Sequence of chain 1.A:
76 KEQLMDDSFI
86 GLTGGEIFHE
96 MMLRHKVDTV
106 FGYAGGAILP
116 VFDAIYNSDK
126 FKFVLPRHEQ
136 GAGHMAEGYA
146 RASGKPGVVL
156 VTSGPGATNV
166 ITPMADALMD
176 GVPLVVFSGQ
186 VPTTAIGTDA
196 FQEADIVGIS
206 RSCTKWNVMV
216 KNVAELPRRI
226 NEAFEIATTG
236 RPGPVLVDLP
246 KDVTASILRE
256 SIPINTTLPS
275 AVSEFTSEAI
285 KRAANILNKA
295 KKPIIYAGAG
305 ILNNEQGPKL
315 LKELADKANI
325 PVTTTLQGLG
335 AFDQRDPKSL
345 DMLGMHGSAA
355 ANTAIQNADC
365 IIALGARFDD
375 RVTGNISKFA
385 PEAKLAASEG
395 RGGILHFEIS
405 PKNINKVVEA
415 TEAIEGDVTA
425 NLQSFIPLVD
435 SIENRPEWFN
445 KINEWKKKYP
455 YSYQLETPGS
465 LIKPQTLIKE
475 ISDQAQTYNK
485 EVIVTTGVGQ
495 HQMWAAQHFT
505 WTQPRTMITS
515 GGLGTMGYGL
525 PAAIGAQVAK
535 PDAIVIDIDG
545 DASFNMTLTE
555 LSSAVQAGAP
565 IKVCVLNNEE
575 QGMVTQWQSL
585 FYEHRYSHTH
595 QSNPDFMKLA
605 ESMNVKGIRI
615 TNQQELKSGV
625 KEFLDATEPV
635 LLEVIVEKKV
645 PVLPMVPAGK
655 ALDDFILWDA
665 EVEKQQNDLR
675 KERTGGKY

Binding-site contacts:
Ligand atom C6 contacts residue VAL186 of chain 1.A at 3.7 Å (hydrophobic).
Ligand atom C8' contacts residue VAL578 of chain 4.A at 3.8 Å (hydrophobic).
Ligand atom C1 contacts residue PRO187 of chain 1.A at 3.8 Å (hydrophobic).
Ligand atom C4' contacts residue TRP581 of chain 4.A at 3.5 Å (hydrophobic).
Ligand atom N8 contacts residue LYS246 of chain 1.A at 3.0 Å (salt-bridge).
Ligand atom N3' contacts residue GLY111 of chain 1.A at 3.4 Å.
Ligand atom C2 contacts residue ARG375 of chain 4.A at 3.5 Å.
Ligand atom O12 contacts residue PHE196 of chain 1.A at 3.5 Å.
Ligand atom O11 contacts residue PRO187 of chain 1.A at 3.7 Å.
Ligand atom C4 contacts residue ARG375 of chain 4.A at 3.5 Å.
Ligand atom N10 contacts residue TRP581 of chain 4.A at 3.3 Å.
Ligand atom C8' contacts residue TRP581 of chain 4.A at 3.6 Å (hydrophobic).
Ligand atom C2' contacts residue TRP581 of chain 4.A at 3.3 Å (hydrophobic).
Ligand atom C5 contacts residue ASP374 of chain 4.A at 3.4 Å.
Ligand atom C5' contacts residue TRP581 of chain 4.A at 3.4 Å (hydrophobic).
Ligand atom O9 contacts residue ARG375 of chain 4.A at 3.0 Å (salt-bridge).
Ligand atom C5 contacts residue ALA195 of chain 1.A at 3.8 Å (hydrophobic).
Ligand atom C6' contacts residue TRP581 of chain 4.A at 3.6 Å (hydrophobic).
Ligand atom O9 contacts residue TRP581 of chain 4.A at 3.3 Å.
Ligand atom C7' contacts residue ARG375 of chain 4.A at 3.4 Å.
Ligand atom C6' contacts residue ARG375 of chain 4.A at 3.8 Å.
Ligand atom S7 contacts residue LYS246 of chain 1.A at 3.6 Å.
Ligand atom C5 contacts residue ARG375 of chain 4.A at 3.6 Å.
Ligand atom C7' contacts residue PHE196 of chain 1.A at 3.8 Å (hydrophobic).
Ligand atom O7A contacts residue PRO187 of chain 1.A at 3.1 Å.
Ligand atom C6 contacts residue ARG375 of chain 4.A at 3.7 Å.
Ligand atom N3' contacts residue TRP581 of chain 4.A at 3.5 Å.
Ligand atom C13 contacts residue ALA112 of chain 1.A at 3.6 Å (hydrophobic).
Ligand atom C6 contacts residue PHE196 of chain 1.A at 3.5 Å (hydrophobic).
Ligand atom C1 contacts residue ARG375 of chain 4.A at 3.6 Å.
Ligand atom O7B contacts residue ALA652 of chain 4.A at 3.3 Å.
Ligand atom N1' contacts residue ARG375 of chain 4.A at 3.2 Å (salt-bridge).
Ligand atom C13 contacts residue GLN197 of chain 1.A at 3.8 Å.
Ligand atom C8' contacts residue MET577 of chain 4.A at 3.5 Å (hydrophobic).
Ligand atom C9 contacts residue TRP581 of chain 4.A at 3.3 Å (hydrophobic).
Ligand atom C2 contacts residue PRO187 of chain 1.A at 3.7 Å (hydrophobic).
Ligand atom O7A contacts residue LYS246 of chain 1.A at 3.2 Å.
Ligand atom C3 contacts residue ARG375 of chain 4.A at 3.5 Å.
Ligand atom C5' contacts residue MET577 of chain 4.A at 3.6 Å (hydrophobic).
Ligand atom N1' contacts residue TRP581 of chain 4.A at 3.3 Å.

Sequence of chain 4.A:
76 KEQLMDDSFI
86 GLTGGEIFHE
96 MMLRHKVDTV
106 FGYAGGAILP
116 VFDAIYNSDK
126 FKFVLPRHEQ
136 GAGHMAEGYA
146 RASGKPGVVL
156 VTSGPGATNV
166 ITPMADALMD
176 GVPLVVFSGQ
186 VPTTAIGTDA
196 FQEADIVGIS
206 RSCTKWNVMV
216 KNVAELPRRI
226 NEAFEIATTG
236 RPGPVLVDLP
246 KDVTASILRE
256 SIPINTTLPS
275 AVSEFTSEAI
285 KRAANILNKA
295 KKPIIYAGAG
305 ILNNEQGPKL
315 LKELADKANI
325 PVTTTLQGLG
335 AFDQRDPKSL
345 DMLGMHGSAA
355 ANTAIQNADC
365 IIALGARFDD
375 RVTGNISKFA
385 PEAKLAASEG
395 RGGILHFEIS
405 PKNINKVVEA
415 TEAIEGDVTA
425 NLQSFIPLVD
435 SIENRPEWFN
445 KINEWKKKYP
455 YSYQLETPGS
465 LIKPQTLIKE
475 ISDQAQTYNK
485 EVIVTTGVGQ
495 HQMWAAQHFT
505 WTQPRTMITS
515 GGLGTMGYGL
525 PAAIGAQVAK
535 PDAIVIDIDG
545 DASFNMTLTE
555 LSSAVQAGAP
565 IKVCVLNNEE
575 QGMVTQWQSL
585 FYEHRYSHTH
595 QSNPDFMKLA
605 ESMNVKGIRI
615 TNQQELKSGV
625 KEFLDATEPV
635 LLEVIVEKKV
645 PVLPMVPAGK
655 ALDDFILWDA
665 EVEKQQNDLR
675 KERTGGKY

The small molecule below binds the protein below.
Small molecule (SMILES): COC(=O)c1ccccc1S(=O)(=O)NC(=O)Nc1nc(C)cc(C)n1